Binding-site contacts:
Ligand atom C21 contacts residue THR54 of chain 1.D at 3.5 Å.
Ligand atom O4A contacts residue ARG582 of chain 1.C at 3.1 Å.
Ligand atom O21 contacts residue ARG52 of chain 1.D at 3.5 Å (salt-bridge).
Ligand atom N71 contacts residue ARG582 of chain 1.C at 2.8 Å.
Ligand atom N9 contacts residue ARG34 of chain 1.D at 3.5 Å (salt-bridge).
Ligand atom C2 contacts residue ARG34 of chain 1.D at 3.5 Å.
Ligand atom O61 contacts residue THR54 of chain 1.D at 3.0 Å (h-bond).
Ligand atom C61 contacts residue ARG441 of chain 1.C at 3.3 Å.
Ligand atom O2A contacts residue PHE583 of chain 1.C at 3.4 Å.
Ligand atom O61 contacts residue GLU53 of chain 1.D at 3.3 Å.
Ligand atom O11 contacts residue ARG582 of chain 1.C at 3.5 Å (salt-bridge).
Ligand atom O6 contacts residue ARG34 of chain 1.D at 3.6 Å.
Ligand atom O61 contacts residue ARG441 of chain 1.C at 2.9 Å (salt-bridge).
Ligand atom O6 contacts residue ARG59 of chain 1.D at 2.5 Å (salt-bridge).
Ligand atom N31 contacts residue ARG440 of chain 1.C at 3.5 Å (salt-bridge).
Ligand atom C5 contacts residue ARG34 of chain 1.D at 3.2 Å.
Ligand atom N2 contacts residue GLU50 of chain 1.D at 3.3 Å (salt-bridge).
Ligand atom N1 contacts residue ARG52 of chain 1.D at 3.4 Å.
Ligand atom O5A contacts residue ARG52 of chain 1.D at 3.4 Å (salt-bridge).
Ligand atom C2' contacts residue ARG52 of chain 1.D at 3.5 Å.
Ligand atom P11 contacts residue ARG52 of chain 1.D at 2.8 Å.
Ligand atom O6 contacts residue GLU50 of chain 1.D at 3.4 Å (salt-bridge).
Ligand atom C4 contacts residue ARG34 of chain 1.D at 3.2 Å.
Ligand atom O21 contacts residue SER632 of chain 1.C at 3.0 Å (h-bond).
Ligand atom C6 contacts residue GLU50 of chain 1.D at 3.3 Å.
Ligand atom C6 contacts residue ARG34 of chain 1.D at 3.5 Å.
Ligand atom N91 contacts residue ARG582 of chain 1.C at 3.4 Å.
Ligand atom N11 contacts residue THR54 of chain 1.D at 2.4 Å (h-bond).
Ligand atom N1 contacts residue GLU50 of chain 1.D at 2.3 Å (salt-bridge).
Ligand atom C81 contacts residue ARG582 of chain 1.C at 2.5 Å.
Ligand atom C2 contacts residue ARG52 of chain 1.D at 3.5 Å.
Ligand atom C2 contacts residue GLU50 of chain 1.D at 3.2 Å.
Ligand atom N21 contacts residue GLY439 of chain 1.C at 2.8 Å (h-bond).
Ligand atom N1 contacts residue ARG34 of chain 1.D at 3.4 Å (salt-bridge).
Ligand atom N7 contacts residue ARG34 of chain 1.D at 3.4 Å (salt-bridge).
Ligand atom O6 contacts residue HIS33 of chain 1.D at 3.4 Å (h-bond).
Ligand atom C61 contacts residue THR54 of chain 1.D at 3.2 Å.
Ligand atom O11 contacts residue ARG52 of chain 1.D at 1.3 Å (salt-bridge).
Ligand atom N3 contacts residue ARG34 of chain 1.D at 3.1 Å (salt-bridge).
Ligand atom O4A contacts residue PHE583 of chain 1.C at 3.3 Å (h-bond).

The protein below binds the small molecule below.
Small molecule (SMILES): Nc1nc2c(ncn2[C@@H]2O[C@@H]3CO[P](=O)(O)O[C@H]4[C@@H](O)[C@H](n5cnc6c(=O)[nH]c(N)nc65)O[C@@H]4CO[P](=O)(O)O[C@H]3[C@H]2O)c(=O)[nH]1

Sequence of chain 1.D:
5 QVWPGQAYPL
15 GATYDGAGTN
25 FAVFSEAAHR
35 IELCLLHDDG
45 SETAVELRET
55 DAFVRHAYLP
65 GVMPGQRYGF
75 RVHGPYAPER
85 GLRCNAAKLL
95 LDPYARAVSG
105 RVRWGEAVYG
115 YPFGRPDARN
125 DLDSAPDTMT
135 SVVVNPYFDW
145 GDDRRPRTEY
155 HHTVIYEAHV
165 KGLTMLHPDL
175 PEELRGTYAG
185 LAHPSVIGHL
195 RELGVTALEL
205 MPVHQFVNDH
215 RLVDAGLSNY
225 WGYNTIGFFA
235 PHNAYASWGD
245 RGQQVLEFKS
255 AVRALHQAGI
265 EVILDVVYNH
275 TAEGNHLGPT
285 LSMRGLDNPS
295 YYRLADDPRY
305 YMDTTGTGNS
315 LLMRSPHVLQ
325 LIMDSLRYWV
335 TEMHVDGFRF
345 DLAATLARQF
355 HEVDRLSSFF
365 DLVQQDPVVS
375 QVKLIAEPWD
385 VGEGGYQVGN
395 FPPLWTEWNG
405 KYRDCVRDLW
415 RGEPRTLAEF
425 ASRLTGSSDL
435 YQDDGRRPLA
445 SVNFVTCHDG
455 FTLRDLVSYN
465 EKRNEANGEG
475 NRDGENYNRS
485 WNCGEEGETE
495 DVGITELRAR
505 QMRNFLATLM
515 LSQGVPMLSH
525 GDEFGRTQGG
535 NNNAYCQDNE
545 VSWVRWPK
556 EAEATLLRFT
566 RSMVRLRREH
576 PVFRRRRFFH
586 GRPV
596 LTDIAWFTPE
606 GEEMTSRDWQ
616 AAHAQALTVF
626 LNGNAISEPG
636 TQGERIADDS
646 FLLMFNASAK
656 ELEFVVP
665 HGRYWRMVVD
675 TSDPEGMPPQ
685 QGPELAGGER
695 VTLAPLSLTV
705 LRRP

Sequence of chain 1.C:
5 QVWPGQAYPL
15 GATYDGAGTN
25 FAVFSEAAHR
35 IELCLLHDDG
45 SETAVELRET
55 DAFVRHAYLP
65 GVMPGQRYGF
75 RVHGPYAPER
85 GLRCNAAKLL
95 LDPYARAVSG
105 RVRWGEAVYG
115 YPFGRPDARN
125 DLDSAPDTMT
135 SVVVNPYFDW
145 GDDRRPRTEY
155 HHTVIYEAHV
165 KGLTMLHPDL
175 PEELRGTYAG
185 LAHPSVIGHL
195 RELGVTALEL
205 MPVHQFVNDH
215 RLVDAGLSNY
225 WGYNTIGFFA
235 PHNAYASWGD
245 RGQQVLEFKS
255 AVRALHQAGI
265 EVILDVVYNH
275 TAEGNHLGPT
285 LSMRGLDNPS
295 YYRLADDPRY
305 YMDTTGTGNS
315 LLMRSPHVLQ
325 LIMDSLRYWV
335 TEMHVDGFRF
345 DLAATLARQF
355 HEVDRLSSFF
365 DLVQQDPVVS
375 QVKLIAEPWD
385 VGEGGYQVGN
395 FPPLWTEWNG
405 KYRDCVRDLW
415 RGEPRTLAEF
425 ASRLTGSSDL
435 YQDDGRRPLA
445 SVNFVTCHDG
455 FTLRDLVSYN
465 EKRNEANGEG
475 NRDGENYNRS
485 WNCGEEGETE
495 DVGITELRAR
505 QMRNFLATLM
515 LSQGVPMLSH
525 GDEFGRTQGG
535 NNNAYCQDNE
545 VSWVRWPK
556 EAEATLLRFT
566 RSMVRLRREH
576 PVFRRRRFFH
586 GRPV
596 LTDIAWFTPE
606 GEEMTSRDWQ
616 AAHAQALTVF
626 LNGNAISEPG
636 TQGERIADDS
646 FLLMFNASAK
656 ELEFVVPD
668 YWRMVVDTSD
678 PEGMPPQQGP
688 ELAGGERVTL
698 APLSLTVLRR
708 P